Sequence of chain 1.A:
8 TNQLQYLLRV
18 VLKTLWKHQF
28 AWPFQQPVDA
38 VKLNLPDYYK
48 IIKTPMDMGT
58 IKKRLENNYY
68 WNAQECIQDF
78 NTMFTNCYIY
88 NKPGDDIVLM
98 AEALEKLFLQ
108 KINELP

Binding-site contacts:
Ligand atom C2 contacts residue TRP29 of chain 1.A at 3.6 Å (hydrophobic).
Ligand atom C22 contacts residue PHE31 of chain 1.A at 3.6 Å (hydrophobic).
Ligand atom C19 contacts residue ASN88 of chain 1.A at 3.8 Å.
Ligand atom O31 contacts residue ASP36 of chain 1.A at 2.9 Å (salt-bridge).
Ligand atom N27 contacts residue TYR87 of chain 1.A at 3.7 Å.
Ligand atom C23 contacts residue GLN33 of chain 1.A at 3.1 Å.
Ligand atom N27 contacts residue LEU42 of chain 1.A at 3.7 Å.
Ligand atom C17 contacts residue PRO30 of chain 1.A at 3.6 Å (hydrophobic).
Ligand atom F34 contacts residue TRP29 of chain 1.A at 3.7 Å.
Ligand atom C6 contacts residue LEU40 of chain 1.A at 3.8 Å (hydrophobic).
Ligand atom C15 contacts residue ILE94 of chain 1.A at 3.8 Å (hydrophobic).
Ligand atom C20 contacts residue LEU42 of chain 1.A at 3.8 Å (hydrophobic).
Ligand atom N26 contacts residue VAL35 of chain 1.A at 3.6 Å.
Ligand atom O28 contacts residue ASN88 of chain 1.A at 2.9 Å (h-bond).
Ligand atom C24 contacts residue ASN88 of chain 1.A at 3.8 Å.
Ligand atom O29 contacts residue LEU42 of chain 1.A at 3.8 Å.
Ligand atom N27 contacts residue ASN88 of chain 1.A at 3.0 Å (h-bond).
Ligand atom C17 contacts residue VAL35 of chain 1.A at 3.8 Å (hydrophobic).
Ligand atom N25 contacts residue ASN88 of chain 1.A at 3.0 Å (h-bond).
Ligand atom C21 contacts residue TYR87 of chain 1.A at 3.6 Å (hydrophobic).
Ligand atom O30 contacts residue LYS39 of chain 1.A at 3.5 Å (salt-bridge).
Ligand atom C23 contacts residue PRO34 of chain 1.A at 3.4 Å (hydrophobic).
Ligand atom C22 contacts residue VAL35 of chain 1.A at 3.6 Å (hydrophobic).
Ligand atom C5 contacts residue LEU40 of chain 1.A at 3.3 Å (hydrophobic).
Ligand atom C23 contacts residue PRO30 of chain 1.A at 3.5 Å (hydrophobic).
Ligand atom C14 contacts residue LEU40 of chain 1.A at 3.6 Å (hydrophobic).
Ligand atom C21 contacts residue ASN88 of chain 1.A at 3.5 Å.
Ligand atom O31 contacts residue LYS39 of chain 1.A at 3.8 Å.
Ligand atom F34 contacts residue PRO30 of chain 1.A at 3.1 Å.
Ligand atom N26 contacts residue ILE94 of chain 1.A at 3.6 Å.
Ligand atom C13 contacts residue TRP29 of chain 1.A at 3.8 Å (hydrophobic).
Ligand atom C19 contacts residue ILE94 of chain 1.A at 3.6 Å (hydrophobic).
Ligand atom C5 contacts residue PRO30 of chain 1.A at 3.8 Å (hydrophobic).
Ligand atom F34 contacts residue ILE94 of chain 1.A at 3.5 Å.
Ligand atom C4 contacts residue TRP29 of chain 1.A at 3.8 Å (hydrophobic).
Ligand atom C10 contacts residue PRO30 of chain 1.A at 3.7 Å (hydrophobic).
Ligand atom F34 contacts residue MET97 of chain 1.A at 3.8 Å.
Ligand atom C8 contacts residue LEU40 of chain 1.A at 3.6 Å (hydrophobic).
Ligand atom C24 contacts residue LEU42 of chain 1.A at 3.7 Å (hydrophobic).
Ligand atom O31 contacts residue LEU40 of chain 1.A at 3.7 Å.

The protein below binds the small molecule below.
Small molecule (SMILES): CCNC(=O)c1cc2c(-c3cc(S(C)(=O)=O)ccc3Oc3ccc(F)cc3F)cn(C)c(=O)c2[nH]1